Binding-site contacts:
Ligand atom C3 contacts residue ASN25 of chain 1.D at 3.8 Å.
Ligand atom C8 contacts residue PHE24 of chain 1.D at 3.9 Å (hydrophobic).
Ligand atom O7 contacts residue GLY21 of chain 1.D at 3.2 Å.
Ligand atom C4 contacts residue ASN25 of chain 1.D at 4.2 Å.
Ligand atom C8 contacts residue GLY21 of chain 1.D at 3.6 Å.
Ligand atom O7 contacts residue ASN25 of chain 1.D at 3.6 Å.
Ligand atom C8 contacts residue LEU50 of chain 1.D at 3.6 Å (hydrophobic).
Ligand atom O5 contacts residue ASN25 of chain 1.D at 2.4 Å (h-bond).
Ligand atom C2 contacts residue ASN25 of chain 1.D at 2.5 Å.
Ligand atom O3 contacts residue VAL49 of chain 1.D at 3.6 Å.
Ligand atom C8 contacts residue PHE20 of chain 1.D at 3.5 Å (hydrophobic).
Ligand atom C7 contacts residue ASN25 of chain 1.D at 3.5 Å.
Ligand atom C7 contacts residue PHE20 of chain 1.D at 4.4 Å (hydrophobic).
Ligand atom C5 contacts residue ASN25 of chain 1.D at 3.7 Å.
Ligand atom C7 contacts residue GLY21 of chain 1.D at 3.7 Å.
Ligand atom C1 contacts residue ASN25 of chain 1.D at 1.4 Å.
Ligand atom O7 contacts residue PHE20 of chain 1.D at 4.3 Å.
Ligand atom N2 contacts residue ASN25 of chain 1.D at 2.9 Å (h-bond).

This small molecule binds to this protein.
Small molecule (SMILES): CC(=O)N[C@@H]1[C@@H](O)[C@H](O)[C@@H](CO)O[C@H]1O

Sequence of chain 1.D:
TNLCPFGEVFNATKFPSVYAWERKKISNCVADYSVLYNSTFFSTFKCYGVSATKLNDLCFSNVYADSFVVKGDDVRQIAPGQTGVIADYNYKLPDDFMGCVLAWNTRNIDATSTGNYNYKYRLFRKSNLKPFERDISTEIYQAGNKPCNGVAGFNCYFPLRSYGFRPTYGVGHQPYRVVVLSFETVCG